Sequence of chain 1.B:
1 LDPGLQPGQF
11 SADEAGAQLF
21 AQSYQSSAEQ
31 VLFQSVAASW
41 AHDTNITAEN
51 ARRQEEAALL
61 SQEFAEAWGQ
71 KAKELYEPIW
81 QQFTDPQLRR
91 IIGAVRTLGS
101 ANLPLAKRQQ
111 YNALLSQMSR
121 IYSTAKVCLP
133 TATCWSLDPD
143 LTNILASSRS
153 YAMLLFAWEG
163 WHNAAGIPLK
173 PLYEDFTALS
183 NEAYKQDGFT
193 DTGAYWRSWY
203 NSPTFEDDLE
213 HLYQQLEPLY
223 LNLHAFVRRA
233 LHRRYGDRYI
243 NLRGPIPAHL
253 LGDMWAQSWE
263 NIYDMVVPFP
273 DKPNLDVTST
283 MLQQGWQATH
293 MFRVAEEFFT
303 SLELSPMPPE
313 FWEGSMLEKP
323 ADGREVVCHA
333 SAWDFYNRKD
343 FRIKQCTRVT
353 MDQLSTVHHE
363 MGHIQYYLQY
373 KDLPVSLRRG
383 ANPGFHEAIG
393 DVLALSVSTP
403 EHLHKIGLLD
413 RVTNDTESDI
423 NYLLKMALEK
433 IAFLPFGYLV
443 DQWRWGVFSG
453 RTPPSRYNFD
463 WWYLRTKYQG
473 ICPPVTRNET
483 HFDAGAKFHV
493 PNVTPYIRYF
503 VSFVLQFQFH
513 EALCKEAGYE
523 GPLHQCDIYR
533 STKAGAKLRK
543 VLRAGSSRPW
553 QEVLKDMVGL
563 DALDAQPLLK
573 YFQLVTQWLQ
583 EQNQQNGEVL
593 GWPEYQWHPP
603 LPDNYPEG

Binding-site contacts:
Ligand atom C8 contacts residue GLU403 of chain 1.B at 3.5 Å.
Ligand atom O3 contacts residue GLU522 of chain 1.B at 4.2 Å.
Ligand atom C3 contacts residue GLN527 of chain 1.B at 3.5 Å.
Ligand atom O7 contacts residue ASN416 of chain 1.B at 3.7 Å.
Ligand atom O4 contacts residue GLU522 of chain 1.B at 3.4 Å (salt-bridge).
Ligand atom C6 contacts residue GLU522 of chain 1.B at 3.9 Å.
Ligand atom N2 contacts residue ASN416 of chain 1.B at 2.8 Å (h-bond).
Ligand atom C6 contacts residue GLY523 of chain 1.B at 4.1 Å.
Ligand atom O3 contacts residue GLN527 of chain 1.B at 4.0 Å.
Ligand atom O4 contacts residue PRO524 of chain 1.B at 3.5 Å.
Ligand atom C5 contacts residue GLU522 of chain 1.B at 3.8 Å.
Ligand atom C1 contacts residue ASN416 of chain 1.B at 1.4 Å.
Ligand atom O3 contacts residue PRO524 of chain 1.B at 3.9 Å.
Ligand atom O7 contacts residue PRO524 of chain 1.B at 3.7 Å.
Ligand atom O6 contacts residue GLU522 of chain 1.B at 4.1 Å.
Ligand atom C1 contacts residue GLN527 of chain 1.B at 3.8 Å.
Ligand atom C3 contacts residue ASN416 of chain 1.B at 3.8 Å.
Ligand atom C2 contacts residue ASN416 of chain 1.B at 2.4 Å.
Ligand atom N2 contacts residue GLN527 of chain 1.B at 2.8 Å (h-bond).
Ligand atom C4 contacts residue ASN416 of chain 1.B at 4.2 Å.
Ligand atom O5 contacts residue ASN416 of chain 1.B at 2.4 Å (h-bond).
Ligand atom C7 contacts residue GLN527 of chain 1.B at 3.8 Å.
Ligand atom C3 contacts residue PRO524 of chain 1.B at 3.9 Å (hydrophobic).
Ligand atom O5 contacts residue GLY523 of chain 1.B at 4.0 Å.
Ligand atom C4 contacts residue GLU522 of chain 1.B at 3.8 Å.
Ligand atom C7 contacts residue ASN416 of chain 1.B at 3.4 Å.
Ligand atom C8 contacts residue GLN527 of chain 1.B at 3.8 Å.
Ligand atom C1 contacts residue PRO524 of chain 1.B at 4.3 Å (hydrophobic).
Ligand atom C6 contacts residue GLU522 of chain 1.B at 4.3 Å.
Ligand atom O5 contacts residue PRO524 of chain 1.B at 4.3 Å.
Ligand atom C4 contacts residue GLU522 of chain 1.B at 3.8 Å.
Ligand atom C3 contacts residue GLU522 of chain 1.B at 3.6 Å.
Ligand atom C2 contacts residue GLN527 of chain 1.B at 3.5 Å.
Ligand atom C1 contacts residue GLU522 of chain 1.B at 4.1 Å.
Ligand atom C5 contacts residue ASN416 of chain 1.B at 3.6 Å.
Ligand atom O3 contacts residue GLU522 of chain 1.B at 4.3 Å.
Ligand atom C2 contacts residue PRO524 of chain 1.B at 4.5 Å (hydrophobic).
Ligand atom O5 contacts residue GLU522 of chain 1.B at 4.2 Å.
Ligand atom C5 contacts residue GLY523 of chain 1.B at 4.4 Å.
Ligand atom C4 contacts residue PRO524 of chain 1.B at 4.3 Å (hydrophobic).

The protein below binds the small molecule below.
Small molecule (SMILES): CC(=O)N[C@H]1[C@H](O[C@H]2[C@H](O)[C@@H](NC(C)=O)CO[C@@H]2CO)O[C@H](CO)[C@@H](O[C@@H]2O[C@H](CO)[C@@H](O)[C@H](O)[C@@H]2O)[C@@H]1O